Sequence of chain 1.A:
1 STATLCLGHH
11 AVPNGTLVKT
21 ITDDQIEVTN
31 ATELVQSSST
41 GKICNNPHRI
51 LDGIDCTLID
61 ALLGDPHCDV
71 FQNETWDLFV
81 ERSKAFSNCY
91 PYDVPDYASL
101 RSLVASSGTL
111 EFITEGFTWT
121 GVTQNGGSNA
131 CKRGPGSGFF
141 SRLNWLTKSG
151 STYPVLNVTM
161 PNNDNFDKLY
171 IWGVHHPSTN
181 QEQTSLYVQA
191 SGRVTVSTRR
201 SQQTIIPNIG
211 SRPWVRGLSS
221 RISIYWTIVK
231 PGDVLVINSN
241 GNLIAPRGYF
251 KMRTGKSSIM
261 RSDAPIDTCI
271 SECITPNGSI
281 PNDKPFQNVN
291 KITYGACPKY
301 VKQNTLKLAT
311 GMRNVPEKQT

Binding-site contacts:
Ligand atom C8 contacts residue PRO13 of chain 1.A at 4.2 Å (hydrophobic).
Ligand atom C5 contacts residue ASN14 of chain 1.A at 3.4 Å.
Ligand atom C6 contacts residue ASN14 of chain 1.A at 4.2 Å.
Ligand atom O7 contacts residue PRO13 of chain 1.A at 3.7 Å.
Ligand atom C3 contacts residue ASN14 of chain 1.A at 4.0 Å.
Ligand atom C2 contacts residue ASN14 of chain 1.A at 2.9 Å.
Ligand atom O5 contacts residue ASN14 of chain 1.A at 2.1 Å (h-bond).
Ligand atom C7 contacts residue ASN14 of chain 1.A at 4.1 Å.
Ligand atom C7 contacts residue PRO13 of chain 1.A at 3.9 Å (hydrophobic).
Ligand atom O7 contacts residue ASN14 of chain 1.A at 3.8 Å.
Ligand atom O6 contacts residue ASN14 of chain 1.A at 4.1 Å.
Ligand atom C1 contacts residue ASN14 of chain 1.A at 1.4 Å.
Ligand atom C4 contacts residue ASN14 of chain 1.A at 4.2 Å.
Ligand atom N2 contacts residue ASN14 of chain 1.A at 3.5 Å (h-bond).

This protein binds this small molecule.
Small molecule (SMILES): CC(=O)N[C@H]1[C@H](O[C@H]2[C@H](O)[C@@H](NC(C)=O)CO[C@@H]2CO)O[C@H](CO)[C@@H](O)[C@@H]1O